Sequence of chain 1.B:
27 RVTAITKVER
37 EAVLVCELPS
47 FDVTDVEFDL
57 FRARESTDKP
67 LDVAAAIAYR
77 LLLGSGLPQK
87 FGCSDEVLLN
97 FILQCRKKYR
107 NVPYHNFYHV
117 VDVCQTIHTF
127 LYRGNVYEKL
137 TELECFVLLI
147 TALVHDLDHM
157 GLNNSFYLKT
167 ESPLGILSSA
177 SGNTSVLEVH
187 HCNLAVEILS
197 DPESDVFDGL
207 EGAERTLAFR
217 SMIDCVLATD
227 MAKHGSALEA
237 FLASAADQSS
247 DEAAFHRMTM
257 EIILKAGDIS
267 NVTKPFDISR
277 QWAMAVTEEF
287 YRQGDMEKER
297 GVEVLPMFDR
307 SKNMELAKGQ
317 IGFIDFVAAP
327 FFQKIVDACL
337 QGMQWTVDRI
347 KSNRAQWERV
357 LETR

This small molecule binds to this protein.
Small molecule (SMILES): COc1ccc(C2=NN(C(C)C)C(=O)C2(C)C)cc1OCCCCOc1ccc(-c2nnn[nH]2)cc1

Binding-site contacts:
Ligand atom C1 contacts residue TRP278 of chain 1.B at 4.1 Å (hydrophobic).
Ligand atom O1 contacts residue VAL282 of chain 1.B at 3.8 Å.
Ligand atom O3 contacts residue PHE319 of chain 1.B at 4.1 Å.
Ligand atom C17 contacts residue GLY315 of chain 1.B at 4.0 Å.
Ligand atom N1 contacts residue PHE319 of chain 1.B at 3.8 Å.
Ligand atom N3 contacts residue LEU301 of chain 1.B at 4.1 Å.
Ligand atom C9 contacts residue PHE319 of chain 1.B at 3.9 Å (hydrophobic).
Ligand atom C6 contacts residue PHE319 of chain 1.B at 4.0 Å (hydrophobic).
Ligand atom C12 contacts residue ILE265 of chain 1.B at 4.1 Å (hydrophobic).
Ligand atom C15 contacts residue PHE319 of chain 1.B at 4.2 Å (hydrophobic).
Ligand atom C1 contacts residue ALA279 of chain 1.B at 3.8 Å (hydrophobic).
Ligand atom C15 contacts residue GLN316 of chain 1.B at 4.1 Å.
Ligand atom C2 contacts residue VAL282 of chain 1.B at 3.9 Å (hydrophobic).
Ligand atom C23 contacts residue MET303 of chain 1.B at 3.9 Å (hydrophobic).
Ligand atom C1 contacts residue VAL282 of chain 1.B at 3.6 Å (hydrophobic).
Ligand atom C18 contacts residue PHE286 of chain 1.B at 4.0 Å (hydrophobic).
Ligand atom C19 contacts residue PHE286 of chain 1.B at 4.1 Å (hydrophobic).
Ligand atom C5 contacts residue PHE319 of chain 1.B at 3.9 Å (hydrophobic).
Ligand atom C25 contacts residue MET303 of chain 1.B at 3.8 Å (hydrophobic).
Ligand atom C9 contacts residue MET227 of chain 1.B at 4.1 Å (hydrophobic).
Ligand atom C1 contacts residue ASN267 of chain 1.B at 3.3 Å.
Ligand atom C3 contacts residue ASN267 of chain 1.B at 4.2 Å.
Ligand atom O3 contacts residue GLN316 of chain 1.B at 3.1 Å (h-bond).
Ligand atom C16 contacts residue VAL282 of chain 1.B at 3.8 Å (hydrophobic).
Ligand atom C26 contacts residue MET303 of chain 1.B at 3.7 Å (hydrophobic).
Ligand atom C21 contacts residue PHE286 of chain 1.B at 4.1 Å (hydrophobic).
Ligand atom C12 contacts residue MET227 of chain 1.B at 3.9 Å (hydrophobic).
Ligand atom C17 contacts residue GLN316 of chain 1.B at 4.0 Å.
Ligand atom C1 contacts residue GLN316 of chain 1.B at 3.9 Å.
Ligand atom C10 contacts residue MET227 of chain 1.B at 3.7 Å (hydrophobic).
Ligand atom O2 contacts residue MET227 of chain 1.B at 3.0 Å.
Ligand atom O1 contacts residue GLN316 of chain 1.B at 3.2 Å (h-bond).
Ligand atom N4 contacts residue LEU301 of chain 1.B at 3.6 Å.
Ligand atom N5 contacts residue LEU301 of chain 1.B at 3.5 Å.
Ligand atom C20 contacts residue MET303 of chain 1.B at 3.8 Å (hydrophobic).
Ligand atom C14 contacts residue PHE319 of chain 1.B at 3.8 Å (hydrophobic).
Ligand atom C22 contacts residue MET303 of chain 1.B at 4.0 Å (hydrophobic).
Ligand atom N6 contacts residue LEU301 of chain 1.B at 3.9 Å.
Ligand atom C21 contacts residue MET303 of chain 1.B at 3.8 Å (hydrophobic).
Ligand atom C16 contacts residue GLN316 of chain 1.B at 3.3 Å.